Binding-site contacts:
Ligand atom C8 contacts residue TRP92 of chain 1.B at 3.9 Å (hydrophobic).
Ligand atom C8 contacts residue LEU46 of chain 1.B at 3.9 Å (hydrophobic).
Ligand atom O7 contacts residue ASN53 of chain 1.B at 3.6 Å (h-bond).
Ligand atom C1 contacts residue ASN53 of chain 1.B at 1.6 Å.
Ligand atom C5 contacts residue ASN53 of chain 1.B at 3.6 Å.
Ligand atom C1 contacts residue LEU46 of chain 1.B at 4.4 Å (hydrophobic).
Ligand atom C7 contacts residue LEU46 of chain 1.B at 4.0 Å (hydrophobic).
Ligand atom C3 contacts residue ASN53 of chain 1.B at 3.9 Å.
Ligand atom N2 contacts residue ASN53 of chain 1.B at 3.1 Å (h-bond).
Ligand atom N2 contacts residue LEU46 of chain 1.B at 4.1 Å.
Ligand atom C7 contacts residue ASN53 of chain 1.B at 3.6 Å.
Ligand atom O5 contacts residue ASN53 of chain 1.B at 2.2 Å (h-bond).
Ligand atom C8 contacts residue PRO48 of chain 1.B at 3.9 Å (hydrophobic).
Ligand atom C4 contacts residue ASN53 of chain 1.B at 4.2 Å.
Ligand atom C2 contacts residue ASN53 of chain 1.B at 2.5 Å.

Sequence of chain 1.B:
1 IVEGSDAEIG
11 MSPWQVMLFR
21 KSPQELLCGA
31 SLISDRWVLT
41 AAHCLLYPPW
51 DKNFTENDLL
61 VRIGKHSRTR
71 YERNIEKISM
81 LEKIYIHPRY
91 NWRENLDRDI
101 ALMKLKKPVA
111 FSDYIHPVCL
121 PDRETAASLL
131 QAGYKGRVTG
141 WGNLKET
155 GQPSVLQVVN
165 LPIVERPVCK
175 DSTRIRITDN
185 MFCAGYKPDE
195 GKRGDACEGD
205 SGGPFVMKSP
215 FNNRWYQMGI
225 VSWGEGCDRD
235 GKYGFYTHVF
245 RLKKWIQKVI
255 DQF

This small molecule binds to this protein.
Small molecule (SMILES): CC(=O)N[C@@H]1[C@@H](O)[C@H](O)[C@@H](CO)O[C@H]1O